Binding-site contacts:
Ligand atom O7 contacts residue ASN238 of chain 1.EA at 3.6 Å.
Ligand atom C7 contacts residue ASN238 of chain 1.EA at 3.2 Å.
Ligand atom O6 contacts residue VAL212 of chain 1.EA at 3.5 Å.
Ligand atom C1 contacts residue VAL212 of chain 1.EA at 4.1 Å (hydrophobic).
Ligand atom C1 contacts residue ASN238 of chain 1.EA at 1.4 Å.
Ligand atom C4 contacts residue ASN238 of chain 1.EA at 4.2 Å.
Ligand atom C3 contacts residue ASN238 of chain 1.EA at 3.8 Å.
Ligand atom N2 contacts residue ASN238 of chain 1.EA at 2.7 Å (h-bond).
Ligand atom O5 contacts residue ASN238 of chain 1.EA at 2.4 Å (h-bond).
Ligand atom C8 contacts residue THR171 of chain 1.EA at 4.3 Å.
Ligand atom C5 contacts residue ASN238 of chain 1.EA at 3.7 Å.
Ligand atom C2 contacts residue ASN238 of chain 1.EA at 2.5 Å.
Ligand atom C8 contacts residue ASN238 of chain 1.EA at 3.5 Å.
Ligand atom O5 contacts residue VAL212 of chain 1.EA at 3.5 Å.

The small molecule below binds the protein below.
Small molecule (SMILES): CC(=O)N[C@@H]1[C@@H](O)[C@H](O)[C@@H](CO)O[C@H]1O

Sequence of chain 1.EA:
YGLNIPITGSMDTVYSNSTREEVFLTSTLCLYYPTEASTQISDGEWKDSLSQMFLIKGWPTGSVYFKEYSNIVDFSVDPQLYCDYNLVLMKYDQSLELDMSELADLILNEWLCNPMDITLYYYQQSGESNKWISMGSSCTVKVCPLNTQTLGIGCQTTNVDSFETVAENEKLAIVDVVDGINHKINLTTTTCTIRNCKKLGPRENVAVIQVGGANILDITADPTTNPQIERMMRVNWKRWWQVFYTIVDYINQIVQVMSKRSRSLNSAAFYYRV